Sequence of chain 1.A:
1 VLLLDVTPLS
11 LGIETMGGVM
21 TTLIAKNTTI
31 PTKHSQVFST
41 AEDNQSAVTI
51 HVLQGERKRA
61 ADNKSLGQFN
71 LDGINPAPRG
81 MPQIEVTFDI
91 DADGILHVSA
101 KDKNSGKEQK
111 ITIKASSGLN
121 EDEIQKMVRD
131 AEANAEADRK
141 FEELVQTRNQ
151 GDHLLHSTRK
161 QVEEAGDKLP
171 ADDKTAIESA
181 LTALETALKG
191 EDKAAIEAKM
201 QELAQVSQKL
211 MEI

Binding-site contacts:
Ligand atom CB contacts residue SO41 of chain 1.E at 3.6 Å.
Ligand atom O contacts residue GLN45 of chain 1.A at 3.6 Å.
Ligand atom CA contacts residue THR49 of chain 1.A at 3.1 Å.
Ligand atom O contacts residue VAL48 of chain 1.A at 3.4 Å.
Ligand atom O contacts residue MET16 of chain 1.A at 2.8 Å (h-bond).
Ligand atom CE2 contacts residue HIS153 of chain 1.A at 3.6 Å.
Ligand atom CD1 contacts residue SER39 of chain 1.A at 3.7 Å.
Ligand atom CA contacts residue SER39 of chain 1.A at 3.4 Å.
Ligand atom C contacts residue GLN45 of chain 1.A at 3.3 Å.
Ligand atom CD1 contacts residue THR40 of chain 1.A at 3.5 Å.
Ligand atom CD2 contacts residue GLY80 of chain 1.A at 3.8 Å.
Ligand atom CD2 contacts residue ILE13 of chain 1.A at 3.7 Å (hydrophobic).
Ligand atom CB contacts residue SER39 of chain 1.A at 3.5 Å.
Ligand atom CG contacts residue SO41 of chain 1.E at 3.5 Å.
Ligand atom C contacts residue SER39 of chain 1.A at 3.6 Å.
Ligand atom CD2 contacts residue GLU14 of chain 1.A at 3.6 Å.
Ligand atom O contacts residue SER39 of chain 1.A at 3.0 Å (h-bond).
Ligand atom CD1 contacts residue ILE50 of chain 1.A at 3.6 Å (hydrophobic).
Ligand atom CD2 contacts residue HIS153 of chain 1.A at 3.7 Å.
Ligand atom O contacts residue GLN45 of chain 1.A at 2.9 Å (h-bond).
Ligand atom CB contacts residue ALA41 of chain 1.A at 3.7 Å (hydrophobic).
Ligand atom CA contacts residue GLN45 of chain 1.A at 3.5 Å.
Ligand atom CB contacts residue THR49 of chain 1.A at 3.2 Å.
Ligand atom N contacts residue SER39 of chain 1.A at 3.0 Å (h-bond).
Ligand atom CG contacts residue SER39 of chain 1.A at 3.8 Å.
Ligand atom N contacts residue GLN45 of chain 1.A at 3.2 Å (h-bond).
Ligand atom CB contacts residue ASN70 of chain 1.A at 3.7 Å.
Ligand atom CD2 contacts residue THR40 of chain 1.A at 3.7 Å.
Ligand atom O contacts residue PHE38 of chain 1.A at 3.3 Å.
Ligand atom CD contacts residue ALA47 of chain 1.A at 3.4 Å (hydrophobic).
Ligand atom CA contacts residue ALA47 of chain 1.A at 3.4 Å (hydrophobic).
Ligand atom CG contacts residue ALA47 of chain 1.A at 3.6 Å (hydrophobic).
Ligand atom CB contacts residue PHE38 of chain 1.A at 3.6 Å (hydrophobic).
Ligand atom N contacts residue THR49 of chain 1.A at 3.6 Å.
Ligand atom O contacts residue ALA41 of chain 1.A at 3.4 Å (h-bond).
Ligand atom O contacts residue THR49 of chain 1.A at 3.1 Å (h-bond).
Ligand atom CB contacts residue VAL48 of chain 1.A at 3.7 Å (hydrophobic).
Ligand atom O contacts residue THR15 of chain 1.A at 3.3 Å.
Ligand atom CD1 contacts residue VAL37 of chain 1.A at 3.5 Å (hydrophobic).
Ligand atom CG contacts residue THR49 of chain 1.A at 3.5 Å.

A protein and the small-molecule ligand that binds it are described below.
Small molecule (SMILES): CC(C)C[C@H](NC(=O)[C@@H](N)CCCCN)C(=O)N[C@@H](Cc1ccc(O)cc1)C(=O)N[C@@H](CC1CCCCC1)C(=O)N[C@@H](CC(C)C)C(=O)N1CCC[C@H]1C(=O)N[C@@H](CCCN=C(N)N)C(=O)N1CCC[C@H]1C(=O)N[C@H](C=O)[C@@H](C)O